Sequence of chain 1.A:
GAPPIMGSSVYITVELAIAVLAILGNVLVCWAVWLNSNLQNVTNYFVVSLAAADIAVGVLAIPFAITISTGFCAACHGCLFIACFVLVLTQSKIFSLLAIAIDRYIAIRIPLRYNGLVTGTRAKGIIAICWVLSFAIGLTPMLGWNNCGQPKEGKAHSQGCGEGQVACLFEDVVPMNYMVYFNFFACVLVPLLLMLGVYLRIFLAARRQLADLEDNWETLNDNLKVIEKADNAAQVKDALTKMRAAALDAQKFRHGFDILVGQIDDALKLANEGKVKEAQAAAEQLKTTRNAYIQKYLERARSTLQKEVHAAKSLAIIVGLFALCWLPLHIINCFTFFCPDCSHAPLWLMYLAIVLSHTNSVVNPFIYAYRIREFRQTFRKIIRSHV

The protein below binds the small molecule below.
Small molecule (SMILES): CC(C)CCC[C@@H](C)[C@H]1CC[C@H]2[C@@H]3CC=C4C[C@@H](O)CC[C@]4(C)[C@H]3CC[C@]12C

Binding-site contacts:
Ligand atom C2 contacts residue PHE363 of chain 1.A at 3.5 Å (hydrophobic).
Ligand atom C4 contacts residue CYS364 of chain 1.A at 4.5 Å (hydrophobic).
Ligand atom C21 contacts residue OLC1 of chain 1.L at 3.2 Å.
Ligand atom C2 contacts residue CYS364 of chain 1.A at 4.2 Å (hydrophobic).
Ligand atom C23 contacts residue OLC1 of chain 1.L at 4.3 Å.
Ligand atom C18 contacts residue CYS359 of chain 1.A at 3.6 Å (hydrophobic).
Ligand atom C21 contacts residue PHE192 of chain 1.A at 4.1 Å (hydrophobic).
Ligand atom C20 contacts residue OLC1 of chain 1.L at 4.3 Å.
Ligand atom C27 contacts residue LEU352 of chain 1.A at 3.9 Å (hydrophobic).
Ligand atom C22 contacts residue OLC1 of chain 1.L at 4.2 Å.
Ligand atom C11 contacts residue OLC1 of chain 1.L at 4.2 Å.
Ligand atom O1 contacts residue OLC1 of chain 1.L at 4.5 Å.
Ligand atom C7 contacts residue PHE360 of chain 1.A at 4.0 Å (hydrophobic).
Ligand atom C23 contacts residue PHE191 of chain 1.A at 4.0 Å (hydrophobic).
Ligand atom C11 contacts residue PHE363 of chain 1.A at 3.9 Å (hydrophobic).
Ligand atom C12 contacts residue OLC1 of chain 1.L at 3.8 Å.
Ligand atom C19 contacts residue CYS359 of chain 1.A at 3.7 Å (hydrophobic).
Ligand atom C24 contacts residue OLC1 of chain 1.L at 4.3 Å.
Ligand atom C12 contacts residue CYS359 of chain 1.A at 4.5 Å (hydrophobic).
Ligand atom C8 contacts residue PHE360 of chain 1.A at 4.1 Å (hydrophobic).
Ligand atom O1 contacts residue PHE363 of chain 1.A at 4.4 Å.
Ligand atom C6 contacts residue PHE360 of chain 1.A at 3.7 Å (hydrophobic).
Ligand atom C21 contacts residue PHE191 of chain 1.A at 4.2 Å (hydrophobic).
Ligand atom C23 contacts residue LEU352 of chain 1.A at 4.4 Å (hydrophobic).
Ligand atom C19 contacts residue PHE360 of chain 1.A at 3.7 Å (hydrophobic).
Ligand atom O1 contacts residue CYS364 of chain 1.A at 3.6 Å.
Ligand atom C5 contacts residue PHE360 of chain 1.A at 3.9 Å (hydrophobic).
Ligand atom C23 contacts residue LEU196 of chain 1.A at 4.1 Å (hydrophobic).
Ligand atom C3 contacts residue CYS364 of chain 1.A at 4.3 Å (hydrophobic).
Ligand atom C24 contacts residue LEU196 of chain 1.A at 4.0 Å (hydrophobic).
Ligand atom C19 contacts residue PHE363 of chain 1.A at 4.1 Å (hydrophobic).
Ligand atom C11 contacts residue CYS359 of chain 1.A at 4.1 Å (hydrophobic).
Ligand atom C4 contacts residue PHE360 of chain 1.A at 3.8 Å (hydrophobic).
Ligand atom C2 contacts residue OLC1 of chain 1.L at 4.0 Å.
Ligand atom C1 contacts residue OLC1 of chain 1.L at 4.0 Å.
Ligand atom C18 contacts residue ILE356 of chain 1.A at 4.1 Å (hydrophobic).
Ligand atom C1 contacts residue PHE363 of chain 1.A at 3.7 Å (hydrophobic).